Binding-site contacts:
Ligand atom O4P contacts residue GLY43 of chain 1.C at 3.2 Å (h-bond).
Ligand atom P1 contacts residue SER133 of chain 1.C at 3.8 Å.
Ligand atom P2 contacts residue GLY44 of chain 1.C at 3.7 Å.
Ligand atom N1 contacts residue PHE232 of chain 1.C at 3.5 Å.
Ligand atom C5 contacts residue ALA47 of chain 1.C at 3.7 Å (hydrophobic).
Ligand atom O1P contacts residue SER133 of chain 1.C at 2.9 Å (h-bond).
Ligand atom N3 contacts residue PHE232 of chain 1.C at 3.7 Å.
Ligand atom O5' contacts residue LYS42 of chain 1.C at 3.2 Å.
Ligand atom O3' contacts residue SER133 of chain 1.C at 3.6 Å.
Ligand atom N6 contacts residue TYR233 of chain 1.C at 3.4 Å (h-bond).
Ligand atom C4 contacts residue PHE232 of chain 1.C at 3.8 Å (hydrophobic).
Ligand atom O5P contacts residue THR45 of chain 1.C at 3.6 Å.
Ligand atom N6 contacts residue MET51 of chain 1.C at 3.8 Å.
Ligand atom O1P contacts residue ARG125 of chain 1.C at 3.9 Å.
Ligand atom C6 contacts residue PHE232 of chain 1.C at 3.9 Å (hydrophobic).
Ligand atom C6 contacts residue ALA47 of chain 1.C at 3.9 Å (hydrophobic).
Ligand atom O5P contacts residue GLY44 of chain 1.C at 3.9 Å.
Ligand atom C8 contacts residue ILE199 of chain 1.C at 3.3 Å (hydrophobic).
Ligand atom N9 contacts residue ILE199 of chain 1.C at 3.8 Å.
Ligand atom C2' contacts residue PHE232 of chain 1.C at 3.9 Å (hydrophobic).
Ligand atom O6P contacts residue LYS42 of chain 1.C at 3.3 Å.
Ligand atom O4' contacts residue GLY44 of chain 1.C at 3.0 Å.
Ligand atom O4P contacts residue THR45 of chain 1.C at 2.8 Å (h-bond).
Ligand atom C2 contacts residue PHE232 of chain 1.C at 3.6 Å (hydrophobic).
Ligand atom O5' contacts residue GLY43 of chain 1.C at 3.6 Å.
Ligand atom N7 contacts residue LEU198 of chain 1.C at 3.9 Å.
Ligand atom C1' contacts residue GLY44 of chain 1.C at 3.9 Å.
Ligand atom O4P contacts residue LYS42 of chain 1.C at 3.4 Å (salt-bridge).
Ligand atom N7 contacts residue ILE199 of chain 1.C at 3.8 Å.
Ligand atom N7 contacts residue ALA47 of chain 1.C at 3.7 Å.
Ligand atom C5' contacts residue LYS42 of chain 1.C at 3.8 Å.
Ligand atom O4P contacts residue GLY44 of chain 1.C at 3.0 Å (h-bond).
Ligand atom O5' contacts residue GLY44 of chain 1.C at 3.1 Å (h-bond).
Ligand atom O2' contacts residue ILE199 of chain 1.C at 3.5 Å.
Ligand atom O2' contacts residue ARG125 of chain 1.C at 3.0 Å (salt-bridge).
Ligand atom O2P contacts residue LYS42 of chain 1.C at 3.0 Å (salt-bridge).
Ligand atom P2 contacts residue THR45 of chain 1.C at 3.7 Å.
Ligand atom P2 contacts residue LYS42 of chain 1.C at 3.7 Å.
Ligand atom O3' contacts residue ARG125 of chain 1.C at 3.3 Å (salt-bridge).
Ligand atom O5P contacts residue ARG46 of chain 1.C at 3.0 Å (salt-bridge).

A small-molecule ligand and the protein it binds are described below.
Small molecule (SMILES): Nc1ncnc2c1ncn2[C@@H]1O[C@H](COP(=O)(O)O)[C@@H](OP(=O)(O)O)[C@H]1O

Sequence of chain 1.C:
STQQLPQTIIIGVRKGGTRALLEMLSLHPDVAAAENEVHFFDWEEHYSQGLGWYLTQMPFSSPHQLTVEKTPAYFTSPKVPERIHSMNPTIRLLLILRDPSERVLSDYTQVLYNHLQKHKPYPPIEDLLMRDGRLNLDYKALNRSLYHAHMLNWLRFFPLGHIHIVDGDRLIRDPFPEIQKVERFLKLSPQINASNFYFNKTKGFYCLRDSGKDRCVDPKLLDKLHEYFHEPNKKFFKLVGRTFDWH